Binding-site contacts:
Ligand atom C5 contacts residue GLU84 of chain 2.B at 3.4 Å.
Ligand atom C4 contacts residue ARG29 of chain 2.B at 2.9 Å.
Ligand atom O20 contacts residue LYS80 of chain 2.B at 3.7 Å.
Ligand atom C12 contacts residue EDO1 of chain 2.OB at 4.1 Å.
Ligand atom C9 contacts residue ARG29 of chain 2.B at 3.2 Å.
Ligand atom C11 contacts residue ARG29 of chain 2.B at 3.7 Å.
Ligand atom O19 contacts residue EDO1 of chain 2.OB at 3.3 Å (h-bond).
Ligand atom C5 contacts residue ARG29 of chain 2.B at 3.3 Å.
Ligand atom O15 contacts residue VAL33 of chain 2.B at 3.8 Å.
Ligand atom O20 contacts residue GLU84 of chain 2.B at 2.9 Å (salt-bridge).
Ligand atom C1 contacts residue TYR26 of chain 2.B at 4.2 Å (hydrophobic).
Ligand atom O19 contacts residue ARG29 of chain 2.B at 3.8 Å.
Ligand atom O13 contacts residue ARG29 of chain 2.B at 3.7 Å.
Ligand atom C7 contacts residue ARG29 of chain 2.B at 3.7 Å.
Ligand atom O13 contacts residue EDO1 of chain 2.OB at 3.9 Å.
Ligand atom O15 contacts residue LYS21 of chain 2.B at 3.0 Å (salt-bridge).
Ligand atom C1 contacts residue ILE83 of chain 2.B at 4.1 Å (hydrophobic).
Ligand atom N8 contacts residue ARG29 of chain 2.B at 3.0 Å (salt-bridge).
Ligand atom C1 contacts residue GLU84 of chain 2.B at 4.0 Å.
Ligand atom C2 contacts residue TYR26 of chain 2.B at 3.9 Å (hydrophobic).
Ligand atom O14 contacts residue EDO1 of chain 2.OB at 3.1 Å (h-bond).
Ligand atom N3 contacts residue ARG29 of chain 2.B at 3.6 Å (salt-bridge).
Ligand atom C4 contacts residue TYR26 of chain 2.B at 4.1 Å (hydrophobic).
Ligand atom C4 contacts residue GLU84 of chain 2.B at 3.2 Å.
Ligand atom C12 contacts residue ARG29 of chain 2.B at 3.6 Å.
Ligand atom C12 contacts residue LYS21 of chain 2.B at 3.9 Å.
Ligand atom O17 contacts residue GLU84 of chain 2.B at 4.0 Å.
Ligand atom O14 contacts residue ARG29 of chain 2.B at 3.7 Å.
Ligand atom C5 contacts residue EDO1 of chain 2.OB at 3.8 Å.
Ligand atom O17 contacts residue TYR26 of chain 2.B at 3.7 Å.
Ligand atom O20 contacts residue EDO1 of chain 2.OB at 3.8 Å.
Ligand atom O18 contacts residue GLU84 of chain 2.B at 3.5 Å.
Ligand atom O20 contacts residue ARG29 of chain 2.B at 3.8 Å.
Ligand atom C9 contacts residue THR30 of chain 2.B at 3.9 Å.
Ligand atom C10 contacts residue LYS21 of chain 2.B at 4.2 Å.
Ligand atom O17 contacts residue ILE83 of chain 2.B at 3.3 Å (h-bond).
Ligand atom O16 contacts residue THR30 of chain 2.B at 3.9 Å.
Ligand atom C6 contacts residue ARG29 of chain 2.B at 3.1 Å.
Ligand atom O13 contacts residue LYS21 of chain 2.B at 2.9 Å (salt-bridge).
Ligand atom O18 contacts residue ILE83 of chain 2.B at 3.9 Å.

A protein and the small-molecule ligand that binds it are described below.
Small molecule (SMILES): O=C(O)CN(CCN(CC(=O)O)CC(=O)O)CC(=O)O

Sequence of chain 2.B:
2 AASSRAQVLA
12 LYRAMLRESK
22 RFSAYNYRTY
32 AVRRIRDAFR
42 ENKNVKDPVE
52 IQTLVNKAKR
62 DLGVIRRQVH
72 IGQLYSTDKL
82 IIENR